Sequence of chain 1.B:
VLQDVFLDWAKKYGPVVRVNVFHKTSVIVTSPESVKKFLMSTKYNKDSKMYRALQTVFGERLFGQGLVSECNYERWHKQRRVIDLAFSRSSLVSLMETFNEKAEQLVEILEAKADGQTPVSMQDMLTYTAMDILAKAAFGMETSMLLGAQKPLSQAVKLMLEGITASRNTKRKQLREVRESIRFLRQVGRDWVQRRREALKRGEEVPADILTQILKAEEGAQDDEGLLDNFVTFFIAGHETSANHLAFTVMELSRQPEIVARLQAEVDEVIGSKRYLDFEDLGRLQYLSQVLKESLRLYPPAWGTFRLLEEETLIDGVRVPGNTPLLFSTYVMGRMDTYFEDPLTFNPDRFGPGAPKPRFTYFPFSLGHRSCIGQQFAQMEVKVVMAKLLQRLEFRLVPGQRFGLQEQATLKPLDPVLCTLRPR

Binding-site contacts:
Ligand atom CAB contacts residue PHE73 of chain 1.B at 3.2 Å (hydrophobic).
Ligand atom CAP contacts residue ALA319 of chain 1.B at 3.8 Å (hydrophobic).
Ligand atom CAF contacts residue THR250 of chain 1.B at 3.5 Å.
Ligand atom CAI contacts residue HEM1 of chain 1.E at 3.5 Å.
Ligand atom CAS contacts residue THR427 of chain 1.B at 3.4 Å.
Ligand atom CAA contacts residue LEU64 of chain 1.B at 3.9 Å (hydrophobic).
Ligand atom CAB contacts residue VAL78 of chain 1.B at 3.8 Å (hydrophobic).
Ligand atom CLAY contacts residue LEU64 of chain 1.B at 3.4 Å.
Ligand atom CAE contacts residue ALA254 of chain 1.B at 3.8 Å (hydrophobic).
Ligand atom CAG contacts residue LEU64 of chain 1.B at 3.9 Å (hydrophobic).
Ligand atom CAD contacts residue VAL78 of chain 1.B at 3.8 Å (hydrophobic).
Ligand atom CAM contacts residue ALA254 of chain 1.B at 3.9 Å (hydrophobic).
Ligand atom CAI contacts residue TYR61 of chain 1.B at 3.9 Å (hydrophobic).
Ligand atom CAT contacts residue LEU171 of chain 1.B at 3.6 Å (hydrophobic).
Ligand atom CAF contacts residue PHE73 of chain 1.B at 3.9 Å (hydrophobic).
Ligand atom CAQ contacts residue ALA319 of chain 1.B at 3.6 Å (hydrophobic).
Ligand atom CAU contacts residue THR258 of chain 1.B at 3.9 Å.
Ligand atom CAU contacts residue THR427 of chain 1.B at 3.7 Å.
Ligand atom CAH contacts residue ALA426 of chain 1.B at 3.9 Å (hydrophobic).
Ligand atom CAS contacts residue GLU257 of chain 1.B at 3.7 Å.
Ligand atom CAT contacts residue GLU257 of chain 1.B at 3.6 Å.
Ligand atom CAV contacts residue LEU171 of chain 1.B at 3.5 Å (hydrophobic).
Ligand atom CAS contacts residue THR258 of chain 1.B at 3.9 Å.
Ligand atom CAF contacts residue ALA254 of chain 1.B at 3.8 Å (hydrophobic).
Ligand atom CAT contacts residue ILE253 of chain 1.B at 3.5 Å (hydrophobic).
Ligand atom CAA contacts residue VAL78 of chain 1.B at 3.7 Å (hydrophobic).
Ligand atom CAV contacts residue ALA426 of chain 1.B at 3.7 Å (hydrophobic).
Ligand atom CAD contacts residue PHE73 of chain 1.B at 3.4 Å (hydrophobic).
Ligand atom CAK contacts residue HEM1 of chain 1.E at 4.0 Å.
Ligand atom CAA contacts residue PHE73 of chain 1.B at 4.0 Å (hydrophobic).
Ligand atom NAN contacts residue HEM1 of chain 1.E at 3.4 Å (h-bond).
Ligand atom CAI contacts residue LEU64 of chain 1.B at 3.8 Å (hydrophobic).
Ligand atom CAQ contacts residue HEM1 of chain 1.E at 3.6 Å.
Ligand atom CAF contacts residue VAL78 of chain 1.B at 3.9 Å (hydrophobic).
Ligand atom CAV contacts residue ILE253 of chain 1.B at 3.7 Å (hydrophobic).
Ligand atom CAD contacts residue THR250 of chain 1.B at 3.9 Å.
Ligand atom CAS contacts residue ILE253 of chain 1.B at 3.9 Å (hydrophobic).
Ligand atom CAJ contacts residue ALA426 of chain 1.B at 4.0 Å (hydrophobic).
Ligand atom CLAY contacts residue PHE73 of chain 1.B at 3.6 Å.
Ligand atom CAT contacts residue THR427 of chain 1.B at 3.7 Å.

This protein binds this small molecule.
Small molecule (SMILES): Clc1ccccc1C(c1ccccc1)(c1ccccc1)n1ccnc1